Sequence of chain 1.A:
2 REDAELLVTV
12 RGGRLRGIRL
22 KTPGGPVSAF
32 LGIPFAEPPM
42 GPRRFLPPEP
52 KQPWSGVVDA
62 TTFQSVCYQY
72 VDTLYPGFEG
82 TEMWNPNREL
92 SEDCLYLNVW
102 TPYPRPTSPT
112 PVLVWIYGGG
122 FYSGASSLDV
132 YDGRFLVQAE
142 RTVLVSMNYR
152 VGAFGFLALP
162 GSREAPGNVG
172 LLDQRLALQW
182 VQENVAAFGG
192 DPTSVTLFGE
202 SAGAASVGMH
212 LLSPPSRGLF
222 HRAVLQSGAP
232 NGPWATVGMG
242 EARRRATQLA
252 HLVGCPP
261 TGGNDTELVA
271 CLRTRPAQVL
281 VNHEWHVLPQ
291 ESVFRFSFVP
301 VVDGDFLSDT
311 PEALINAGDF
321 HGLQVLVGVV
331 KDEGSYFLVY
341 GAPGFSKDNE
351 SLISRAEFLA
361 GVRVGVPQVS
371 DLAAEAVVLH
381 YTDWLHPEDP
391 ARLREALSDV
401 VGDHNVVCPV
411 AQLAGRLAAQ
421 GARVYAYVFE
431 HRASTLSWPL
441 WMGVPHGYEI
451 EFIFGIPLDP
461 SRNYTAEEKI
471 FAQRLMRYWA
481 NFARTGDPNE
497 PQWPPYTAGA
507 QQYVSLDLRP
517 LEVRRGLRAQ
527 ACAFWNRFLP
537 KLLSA

Binding-site contacts:
Ligand atom C1 contacts residue TYR123 of chain 1.A at 3.3 Å (hydrophobic).
Ligand atom N2 contacts residue TYR123 of chain 1.A at 3.4 Å (h-bond).
Ligand atom C4 contacts residue TYR336 of chain 1.A at 3.5 Å (hydrophobic).
Ligand atom C10 contacts residue TYR71 of chain 1.A at 3.7 Å (hydrophobic).
Ligand atom C3 contacts residue TYR123 of chain 1.A at 3.4 Å (hydrophobic).
Ligand atom O3 contacts residue TRP285 of chain 1.A at 3.6 Å.
Ligand atom O3 contacts residue TYR71 of chain 1.A at 3.4 Å.
Ligand atom C7 contacts residue TYR340 of chain 1.A at 3.6 Å (hydrophobic).
Ligand atom C7 contacts residue ASP73 of chain 1.A at 3.8 Å.
Ligand atom O1 contacts residue ASP73 of chain 1.A at 3.2 Å.
Ligand atom C2 contacts residue TYR123 of chain 1.A at 3.0 Å (hydrophobic).
Ligand atom C11 contacts residue TRP285 of chain 1.A at 3.4 Å (hydrophobic).
Ligand atom C13 contacts residue TYR123 of chain 1.A at 3.4 Å (hydrophobic).
Ligand atom C8 contacts residue TRP285 of chain 1.A at 3.6 Å (hydrophobic).
Ligand atom C2 contacts residue TYR340 of chain 1.A at 3.7 Å (hydrophobic).
Ligand atom O3 contacts residue VAL281 of chain 1.A at 3.6 Å.
Ligand atom C12 contacts residue TYR71 of chain 1.A at 3.4 Å (hydrophobic).
Ligand atom C8 contacts residue TYR123 of chain 1.A at 3.6 Å (hydrophobic).
Ligand atom N1 contacts residue TYR123 of chain 1.A at 2.8 Å (h-bond).
Ligand atom N3 contacts residue TRP285 of chain 1.A at 3.5 Å.
Ligand atom C12 contacts residue TRP285 of chain 1.A at 3.2 Å (hydrophobic).
Ligand atom C6 contacts residue TYR340 of chain 1.A at 3.4 Å (hydrophobic).
Ligand atom C14 contacts residue TRP285 of chain 1.A at 3.7 Å (hydrophobic).
Ligand atom N3 contacts residue TYR71 of chain 1.A at 3.9 Å.
Ligand atom C9 contacts residue TRP285 of chain 1.A at 3.5 Å (hydrophobic).
Ligand atom C9 contacts residue TYR71 of chain 1.A at 3.8 Å (hydrophobic).
Ligand atom C14 contacts residue TYR71 of chain 1.A at 3.3 Å (hydrophobic).
Ligand atom C10 contacts residue TRP285 of chain 1.A at 3.3 Å (hydrophobic).
Ligand atom C13 contacts residue TYR71 of chain 1.A at 3.5 Å (hydrophobic).
Ligand atom C5 contacts residue TYR340 of chain 1.A at 3.6 Å (hydrophobic).
Ligand atom C1 contacts residue ASP73 of chain 1.A at 3.7 Å.
Ligand atom N4 contacts residue GLU284 of chain 1.A at 3.0 Å (salt-bridge).
Ligand atom C13 contacts residue TRP285 of chain 1.A at 3.4 Å (hydrophobic).
Ligand atom N4 contacts residue VAL281 of chain 1.A at 3.2 Å (h-bond).
Ligand atom C11 contacts residue TYR71 of chain 1.A at 3.4 Å (hydrophobic).
Ligand atom C4 contacts residue TYR340 of chain 1.A at 3.9 Å (hydrophobic).
Ligand atom C14 contacts residue VAL281 of chain 1.A at 3.9 Å (hydrophobic).
Ligand atom N2 contacts residue TYR340 of chain 1.A at 3.5 Å.
Ligand atom N4 contacts residue TYR71 of chain 1.A at 3.6 Å.
Ligand atom C3 contacts residue TYR336 of chain 1.A at 3.5 Å (hydrophobic).

This small molecule binds to this protein.
Small molecule (SMILES): NC(=O)c1cc[n+](COC[n+]2ccccc2/C=N/O)cc1